Binding-site contacts:
Ligand atom O1A contacts residue SER21 of chain 1.A at 2.7 Å (h-bond).
Ligand atom O1B contacts residue LYS19 of chain 1.A at 2.8 Å (salt-bridge).
Ligand atom O1B contacts residue LEU16 of chain 1.A at 3.6 Å (h-bond).
Ligand atom O2' contacts residue GLU33 of chain 1.A at 3.2 Å (salt-bridge).
Ligand atom O2G contacts residue MG1 of chain 1.B at 2.0 Å.
Ligand atom O3G contacts residue GLY64 of chain 1.A at 2.8 Å (h-bond).
Ligand atom N1 contacts residue ASP122 of chain 1.A at 2.8 Å (salt-bridge).
Ligand atom N7 contacts residue ASN119 of chain 1.A at 3.2 Å (h-bond).
Ligand atom O1B contacts residue VAL17 of chain 1.A at 3.4 Å (h-bond).
Ligand atom O6 contacts residue ALA150 of chain 1.A at 2.9 Å (h-bond).
Ligand atom N2 contacts residue ASP122 of chain 1.A at 2.8 Å (salt-bridge).
Ligand atom N2 contacts residue LYS151 of chain 1.A at 3.5 Å.
Ligand atom C6 contacts residue ASP122 of chain 1.A at 3.6 Å.
Ligand atom O6 contacts residue ASP122 of chain 1.A at 3.5 Å (salt-bridge).
Ligand atom O3G contacts residue LYS19 of chain 1.A at 2.7 Å (salt-bridge).
Ligand atom O3' contacts residue GLU33 of chain 1.A at 2.7 Å (salt-bridge).
Ligand atom O6 contacts residue ASN119 of chain 1.A at 3.5 Å (h-bond).
Ligand atom C8 contacts residue SER21 of chain 1.A at 3.3 Å.
Ligand atom PG contacts residue MG1 of chain 1.B at 3.2 Å.
Ligand atom O3A contacts residue GLY18 of chain 1.A at 3.2 Å (h-bond).
Ligand atom O3G contacts residue SER15 of chain 1.A at 3.5 Å.
Ligand atom O2G contacts residue THR38 of chain 1.A at 2.8 Å (h-bond).
Ligand atom O4' contacts residue LYS120 of chain 1.A at 3.1 Å (salt-bridge).
Ligand atom O1A contacts residue SER20 of chain 1.A at 3.4 Å (h-bond).
Ligand atom O2' contacts residue HIS32 of chain 1.A at 2.8 Å (h-bond).
Ligand atom O2B contacts residue MG1 of chain 1.B at 2.1 Å.
Ligand atom O2A contacts residue GLN35 of chain 1.A at 3.4 Å.
Ligand atom O6 contacts residue LYS120 of chain 1.A at 3.4 Å.
Ligand atom O2B contacts residue SER20 of chain 1.A at 3.0 Å (h-bond).
Ligand atom O1G contacts residue SER37 of chain 1.A at 2.6 Å (h-bond).
Ligand atom O1B contacts residue GLY18 of chain 1.A at 3.0 Å (h-bond).
Ligand atom N1 contacts residue LYS151 of chain 1.A at 3.5 Å.
Ligand atom N3B contacts residue MG1 of chain 1.B at 3.5 Å.
Ligand atom O2' contacts residue PHE31 of chain 1.A at 3.2 Å.
Ligand atom PB contacts residue MG1 of chain 1.B at 3.3 Å.
Ligand atom O1G contacts residue SER15 of chain 1.A at 2.6 Å (h-bond).
Ligand atom O1A contacts residue GLY18 of chain 1.A at 3.3 Å.
Ligand atom O6 contacts residue LYS151 of chain 1.A at 3.4 Å (salt-bridge).
Ligand atom N3B contacts residue LEU16 of chain 1.A at 3.0 Å (h-bond).
Ligand atom O6 contacts residue SER149 of chain 1.A at 3.4 Å.

Sequence of chain 1.A:
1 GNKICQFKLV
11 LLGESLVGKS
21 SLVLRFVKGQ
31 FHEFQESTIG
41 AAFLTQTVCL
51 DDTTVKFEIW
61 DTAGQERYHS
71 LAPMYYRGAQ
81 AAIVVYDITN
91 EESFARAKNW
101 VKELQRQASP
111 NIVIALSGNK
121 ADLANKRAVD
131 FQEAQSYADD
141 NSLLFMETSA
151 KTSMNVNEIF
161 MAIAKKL

The small molecule below binds the protein below.
Small molecule (SMILES): Nc1nc2c(ncn2[C@@H]2O[C@H](CO[P](=O)(O)O[P](=O)(O)NP(=O)(O)O)[C@@H](O)[C@H]2O)c(=O)[nH]1